Binding-site contacts:
Ligand atom CA contacts residue LYS1 of chain 1.C at 2.4 Å.
Ligand atom CG1 contacts residue LYS1 of chain 1.C at 3.8 Å.
Ligand atom CG1 contacts residue LEU202 of chain 1.A at 3.6 Å (hydrophobic).
Ligand atom C contacts residue LEU202 of chain 1.A at 4.1 Å (hydrophobic).
Ligand atom CA contacts residue GLU143 of chain 1.A at 3.3 Å.
Ligand atom CB contacts residue GLU143 of chain 1.A at 3.7 Å.
Ligand atom C contacts residue LYS1 of chain 1.C at 1.3 Å.
Ligand atom CG1 contacts residue KR1 of chain 1.L at 3.1 Å.
Ligand atom CA contacts residue KR1 of chain 1.L at 3.4 Å.
Ligand atom O contacts residue KR1 of chain 1.L at 3.7 Å.
Ligand atom O contacts residue HIS231 of chain 1.A at 3.5 Å.
Ligand atom O contacts residue GLU166 of chain 1.A at 4.3 Å.
Ligand atom CB contacts residue ALA113 of chain 1.A at 4.0 Å (hydrophobic).
Ligand atom CG1 contacts residue ASN112 of chain 1.A at 4.4 Å.
Ligand atom CG1 contacts residue LEU133 of chain 1.A at 4.0 Å (hydrophobic).
Ligand atom CB contacts residue KR1 of chain 1.L at 3.8 Å.
Ligand atom C contacts residue ARG203 of chain 1.A at 4.0 Å.
Ligand atom CA contacts residue ALA113 of chain 1.A at 4.0 Å (hydrophobic).
Ligand atom N contacts residue GLU143 of chain 1.A at 2.7 Å (salt-bridge).
Ligand atom O contacts residue LYS1 of chain 1.C at 2.2 Å (salt-bridge).
Ligand atom N contacts residue ASN112 of chain 1.A at 3.2 Å (h-bond).
Ligand atom CB contacts residue ASN112 of chain 1.A at 3.1 Å.
Ligand atom N contacts residue LYS1 of chain 1.C at 3.0 Å (salt-bridge).
Ligand atom CB contacts residue LYS1 of chain 1.C at 3.0 Å.
Ligand atom N contacts residue ALA113 of chain 1.A at 2.9 Å (h-bond).
Ligand atom C contacts residue KR1 of chain 1.L at 4.0 Å.
Ligand atom C contacts residue ASN112 of chain 1.A at 3.9 Å.
Ligand atom O contacts residue ARG203 of chain 1.A at 2.9 Å (salt-bridge).
Ligand atom CG1 contacts residue VAL139 of chain 1.A at 4.1 Å (hydrophobic).
Ligand atom O contacts residue HIS142 of chain 1.A at 4.4 Å.
Ligand atom O contacts residue LEU202 of chain 1.A at 4.0 Å.
Ligand atom C contacts residue HIS231 of chain 1.A at 4.0 Å.
Ligand atom CB contacts residue LEU133 of chain 1.A at 4.2 Å (hydrophobic).
Ligand atom CB contacts residue LEU202 of chain 1.A at 4.5 Å (hydrophobic).
Ligand atom CA contacts residue ASN112 of chain 1.A at 3.6 Å.
Ligand atom N contacts residue KR1 of chain 1.L at 4.4 Å.

This protein binds this small molecule.
Small molecule (SMILES): CC(C)[C@H](N)C(=O)O

Sequence of chain 1.A:
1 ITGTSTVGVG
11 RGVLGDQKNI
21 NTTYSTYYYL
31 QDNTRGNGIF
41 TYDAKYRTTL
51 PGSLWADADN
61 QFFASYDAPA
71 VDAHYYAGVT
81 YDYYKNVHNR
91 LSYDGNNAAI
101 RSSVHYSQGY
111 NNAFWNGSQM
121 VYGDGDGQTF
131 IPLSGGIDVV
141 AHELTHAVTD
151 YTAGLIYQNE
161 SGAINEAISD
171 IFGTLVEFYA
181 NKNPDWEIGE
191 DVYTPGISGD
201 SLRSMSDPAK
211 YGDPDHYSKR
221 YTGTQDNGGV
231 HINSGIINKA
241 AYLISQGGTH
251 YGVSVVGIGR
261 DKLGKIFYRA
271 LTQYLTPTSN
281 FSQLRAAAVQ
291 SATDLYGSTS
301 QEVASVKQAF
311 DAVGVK